Sequence of chain 1.C:
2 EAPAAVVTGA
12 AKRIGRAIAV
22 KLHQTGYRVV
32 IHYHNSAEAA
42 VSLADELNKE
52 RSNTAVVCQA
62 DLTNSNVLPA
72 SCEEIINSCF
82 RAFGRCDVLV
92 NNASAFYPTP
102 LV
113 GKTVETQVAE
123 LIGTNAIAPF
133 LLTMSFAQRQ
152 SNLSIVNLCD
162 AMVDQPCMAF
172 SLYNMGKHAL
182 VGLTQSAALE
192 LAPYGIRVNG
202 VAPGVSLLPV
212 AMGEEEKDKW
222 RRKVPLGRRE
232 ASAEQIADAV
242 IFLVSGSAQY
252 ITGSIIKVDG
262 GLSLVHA

Sequence of chain 1.B:
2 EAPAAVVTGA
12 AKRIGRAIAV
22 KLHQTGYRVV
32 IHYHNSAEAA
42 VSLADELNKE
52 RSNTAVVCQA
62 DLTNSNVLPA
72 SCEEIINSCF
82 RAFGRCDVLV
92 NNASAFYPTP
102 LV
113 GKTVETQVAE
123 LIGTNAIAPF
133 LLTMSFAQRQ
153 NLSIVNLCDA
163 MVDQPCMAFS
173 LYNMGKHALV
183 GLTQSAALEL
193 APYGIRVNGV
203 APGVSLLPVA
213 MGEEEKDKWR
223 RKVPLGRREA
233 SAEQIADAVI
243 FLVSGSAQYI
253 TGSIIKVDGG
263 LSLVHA

Binding-site contacts:
Ligand atom NAA contacts residue PRO204 of chain 1.B at 4.0 Å.
Ligand atom CAO contacts residue GLY205 of chain 1.B at 3.2 Å.
Ligand atom CAD contacts residue TRP221 of chain 1.B at 3.8 Å (hydrophobic).
Ligand atom CAW contacts residue ASP161 of chain 1.B at 3.7 Å.
Ligand atom CAV contacts residue CYS168 of chain 1.B at 3.6 Å (hydrophobic).
Ligand atom CLAB contacts residue TRP221 of chain 1.B at 4.0 Å.
Ligand atom CLAC contacts residue VAL206 of chain 1.B at 3.5 Å.
Ligand atom NAA contacts residue NAP1 of chain 1.H at 3.6 Å.
Ligand atom CAL contacts residue CYS168 of chain 1.B at 3.5 Å (hydrophobic).
Ligand atom CAQ contacts residue GLY205 of chain 1.B at 3.8 Å.
Ligand atom NAP contacts residue ASP161 of chain 1.B at 2.7 Å (salt-bridge).
Ligand atom CAJ contacts residue MET163 of chain 1.B at 4.0 Å (hydrophobic).
Ligand atom CAU contacts residue GLY205 of chain 1.B at 3.7 Å.
Ligand atom CLAB contacts residue HIS267 of chain 1.C at 3.4 Å.
Ligand atom CAF contacts residue LEU209 of chain 1.B at 3.8 Å (hydrophobic).
Ligand atom NAA contacts residue GLY205 of chain 1.B at 2.8 Å (h-bond).
Ligand atom CAN contacts residue LEU263 of chain 1.B at 3.9 Å (hydrophobic).
Ligand atom NAA contacts residue ASP161 of chain 1.B at 2.6 Å (salt-bridge).
Ligand atom CLAC contacts residue TRP221 of chain 1.B at 3.3 Å.
Ligand atom CAG contacts residue PHE171 of chain 1.B at 3.6 Å (hydrophobic).
Ligand atom CAM contacts residue PHE97 of chain 1.B at 4.0 Å (hydrophobic).
Ligand atom CLAB contacts residue LYS224 of chain 1.B at 3.7 Å.
Ligand atom NAY contacts residue GLY205 of chain 1.B at 3.9 Å.
Ligand atom CAJ contacts residue CYS168 of chain 1.B at 3.9 Å (hydrophobic).
Ligand atom CAX contacts residue CYS168 of chain 1.B at 3.9 Å (hydrophobic).
Ligand atom CLAB contacts residue ALA268 of chain 1.C at 3.6 Å.
Ligand atom CAM contacts residue TYR174 of chain 1.B at 3.5 Å (hydrophobic).
Ligand atom CAU contacts residue ASP161 of chain 1.B at 3.4 Å.
Ligand atom NAA contacts residue MET163 of chain 1.B at 3.4 Å.
Ligand atom CAG contacts residue PHE97 of chain 1.B at 3.4 Å (hydrophobic).
Ligand atom CAS contacts residue TRP221 of chain 1.B at 3.9 Å (hydrophobic).
Ligand atom CAG contacts residue CYS168 of chain 1.B at 3.7 Å (hydrophobic).
Ligand atom CAE contacts residue TRP221 of chain 1.B at 3.5 Å (hydrophobic).
Ligand atom CAS contacts residue LEU263 of chain 1.B at 3.5 Å (hydrophobic).
Ligand atom CLAC contacts residue LEU263 of chain 1.B at 3.8 Å.
Ligand atom CAH contacts residue CYS168 of chain 1.B at 3.8 Å (hydrophobic).
Ligand atom CAL contacts residue PHE97 of chain 1.B at 3.5 Å (hydrophobic).
Ligand atom CAN contacts residue VAL206 of chain 1.B at 3.6 Å (hydrophobic).
Ligand atom CAR contacts residue LEU263 of chain 1.B at 3.9 Å (hydrophobic).
Ligand atom CAK contacts residue MET163 of chain 1.B at 3.8 Å (hydrophobic).

The protein below binds the small molecule below.
Small molecule (SMILES): Nc1nc2cccc(-c3ccccc3)c2n1Cc1ccc(Cl)c(Cl)c1